Sequence of chain 4.A:
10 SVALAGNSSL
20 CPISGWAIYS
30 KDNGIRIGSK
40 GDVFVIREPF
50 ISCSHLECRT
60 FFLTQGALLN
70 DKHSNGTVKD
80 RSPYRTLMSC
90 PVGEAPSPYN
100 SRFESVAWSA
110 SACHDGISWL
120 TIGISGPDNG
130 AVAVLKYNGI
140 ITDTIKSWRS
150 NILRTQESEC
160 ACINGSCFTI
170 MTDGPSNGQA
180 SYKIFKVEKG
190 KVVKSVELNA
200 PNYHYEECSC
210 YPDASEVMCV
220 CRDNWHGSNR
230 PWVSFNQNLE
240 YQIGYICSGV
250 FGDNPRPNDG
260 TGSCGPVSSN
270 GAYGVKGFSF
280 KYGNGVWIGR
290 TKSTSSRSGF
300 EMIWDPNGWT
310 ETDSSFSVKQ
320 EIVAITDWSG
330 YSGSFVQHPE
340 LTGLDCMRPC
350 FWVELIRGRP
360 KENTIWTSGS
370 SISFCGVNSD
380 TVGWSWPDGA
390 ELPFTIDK

Binding-site contacts:
Ligand atom C3 contacts residue NAG1 of chain 4.F at 4.1 Å.
Ligand atom C6 contacts residue LEU13 of chain 4.A at 4.5 Å (hydrophobic).
Ligand atom N2 contacts residue ASN16 of chain 4.A at 3.0 Å (h-bond).
Ligand atom C6 contacts residue ALA14 of chain 4.A at 4.3 Å (hydrophobic).
Ligand atom C7 contacts residue ASN16 of chain 4.A at 3.3 Å.
Ligand atom O3 contacts residue NAG1 of chain 4.F at 3.3 Å (h-bond).
Ligand atom C4 contacts residue ASN16 of chain 4.A at 4.2 Å.
Ligand atom C6 contacts residue ALA12 of chain 4.A at 3.2 Å (hydrophobic).
Ligand atom C4 contacts residue ASN163 of chain 4.A at 3.5 Å.
Ligand atom C6 contacts residue ALA14 of chain 4.A at 4.0 Å (hydrophobic).
Ligand atom O7 contacts residue ASN16 of chain 4.A at 3.0 Å (h-bond).
Ligand atom C6 contacts residue VAL11 of chain 4.A at 4.3 Å (hydrophobic).
Ligand atom C5 contacts residue ASN16 of chain 4.A at 3.6 Å.
Ligand atom O5 contacts residue ASN16 of chain 4.A at 2.3 Å (h-bond).
Ligand atom C5 contacts residue ASN163 of chain 4.A at 3.9 Å.
Ligand atom C1 contacts residue ASN16 of chain 4.A at 1.5 Å.
Ligand atom C6 contacts residue ASN163 of chain 4.A at 3.5 Å.
Ligand atom C5 contacts residue ALA14 of chain 4.A at 4.3 Å (hydrophobic).
Ligand atom O4 contacts residue ASN163 of chain 4.A at 3.9 Å.
Ligand atom C2 contacts residue ASN16 of chain 4.A at 2.5 Å.
Ligand atom C3 contacts residue ASN16 of chain 4.A at 3.9 Å.
Ligand atom C4 contacts residue NAG1 of chain 4.F at 4.3 Å.
Ligand atom O5 contacts residue ALA14 of chain 4.A at 4.0 Å.

The protein below binds the small molecule below.
Small molecule (SMILES): CC(=O)N[C@H]1[C@H](O[C@H]2[C@H](O)[C@@H](NC(C)=O)CO[C@@H]2CO[C@@H]2O[C@@H](C)[C@@H](O)[C@@H](O)[C@@H]2O)O[C@H](CO)[C@@H](O)[C@@H]1O